A protein and the small-molecule ligand that binds it are described below.
Small molecule (SMILES): CC(=O)N[C@@H]1[C@@H](O)[C@H](O)[C@@H](CO)O[C@H]1O

Sequence of chain 1.A:
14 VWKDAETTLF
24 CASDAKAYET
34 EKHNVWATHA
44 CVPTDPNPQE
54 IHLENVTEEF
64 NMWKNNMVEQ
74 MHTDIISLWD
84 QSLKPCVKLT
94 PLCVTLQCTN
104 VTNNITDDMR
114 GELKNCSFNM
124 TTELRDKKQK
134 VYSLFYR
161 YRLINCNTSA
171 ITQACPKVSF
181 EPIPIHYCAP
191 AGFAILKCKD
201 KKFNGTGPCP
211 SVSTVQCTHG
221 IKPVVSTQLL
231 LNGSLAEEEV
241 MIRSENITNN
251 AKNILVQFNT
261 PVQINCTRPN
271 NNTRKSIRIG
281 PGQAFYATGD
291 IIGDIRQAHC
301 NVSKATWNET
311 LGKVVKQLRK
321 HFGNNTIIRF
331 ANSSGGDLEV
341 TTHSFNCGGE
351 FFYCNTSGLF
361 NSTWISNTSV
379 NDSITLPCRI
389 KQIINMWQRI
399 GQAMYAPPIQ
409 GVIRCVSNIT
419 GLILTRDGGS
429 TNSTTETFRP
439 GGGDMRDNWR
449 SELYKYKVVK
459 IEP

Binding-site contacts:
Ligand atom C4 contacts residue ASN58 of chain 1.A at 4.3 Å.
Ligand atom C7 contacts residue ASN58 of chain 1.A at 3.8 Å.
Ligand atom C1 contacts residue ASN58 of chain 1.A at 1.4 Å.
Ligand atom N2 contacts residue ASN58 of chain 1.A at 3.1 Å (h-bond).
Ligand atom O5 contacts residue ASN58 of chain 1.A at 2.4 Å (h-bond).
Ligand atom C3 contacts residue ASN58 of chain 1.A at 3.9 Å.
Ligand atom C6 contacts residue GLU57 of chain 1.A at 4.3 Å.
Ligand atom O6 contacts residue GLU57 of chain 1.A at 3.4 Å (salt-bridge).
Ligand atom C2 contacts residue ASN58 of chain 1.A at 2.7 Å.
Ligand atom C5 contacts residue ASN58 of chain 1.A at 3.6 Å.
Ligand atom O7 contacts residue ASN58 of chain 1.A at 4.2 Å.